Binding-site contacts:
Ligand atom O6 contacts residue CYS85 of chain 1.B at 3.6 Å (h-bond).
Ligand atom C9 contacts residue CYS84 of chain 1.B at 3.6 Å (hydrophobic).
Ligand atom C12 contacts residue VAL141 of chain 1.B at 3.5 Å (hydrophobic).
Ligand atom O26 contacts residue TYR273 of chain 1.B at 3.3 Å (h-bond).
Ligand atom C2 contacts residue CYS85 of chain 1.B at 3.1 Å (hydrophobic).
Ligand atom O6 contacts residue ILE81 of chain 1.B at 3.9 Å.
Ligand atom O29 contacts residue ILE163 of chain 1.B at 3.1 Å.
Ligand atom C8 contacts residue CYS84 of chain 1.B at 3.7 Å (hydrophobic).
Ligand atom C1 contacts residue CYS85 of chain 1.B at 3.0 Å (hydrophobic).
Ligand atom O26 contacts residue TYR123 of chain 1.B at 3.1 Å (h-bond).
Ligand atom C24 contacts residue CYS85 of chain 1.B at 3.9 Å (hydrophobic).
Ligand atom O27 contacts residue TYR123 of chain 1.B at 2.4 Å (h-bond).
Ligand atom C19 contacts residue ILE126 of chain 1.B at 3.8 Å (hydrophobic).
Ligand atom C25 contacts residue SER89 of chain 1.B at 3.5 Å.
Ligand atom O15 contacts residue MET139 of chain 1.B at 3.5 Å.
Ligand atom C25 contacts residue TYR123 of chain 1.B at 3.2 Å (hydrophobic).
Ligand atom C1 contacts residue MET164 of chain 1.B at 3.8 Å (hydrophobic).
Ligand atom C10 contacts residue CYS84 of chain 1.B at 3.7 Å (hydrophobic).
Ligand atom C5 contacts residue VAL141 of chain 1.B at 3.6 Å (hydrophobic).
Ligand atom O26 contacts residue HIS249 of chain 1.B at 3.1 Å (h-bond).
Ligand atom O27 contacts residue SER89 of chain 1.B at 2.5 Å (h-bond).
Ligand atom C3 contacts residue CYS85 of chain 1.B at 3.7 Å (hydrophobic).
Ligand atom C22 contacts residue HIS249 of chain 1.B at 3.7 Å.
Ligand atom C17 contacts residue LEU130 of chain 1.B at 3.5 Å (hydrophobic).
Ligand atom N23 contacts residue HIS249 of chain 1.B at 3.9 Å.
Ligand atom O27 contacts residue LEU269 of chain 1.B at 3.3 Å.
Ligand atom C31 contacts residue PHE82 of chain 1.B at 3.7 Å (hydrophobic).
Ligand atom C21 contacts residue MET164 of chain 1.B at 3.8 Å (hydrophobic).
Ligand atom O30 contacts residue CYS85 of chain 1.B at 3.4 Å.
Ligand atom C28 contacts residue HIS249 of chain 1.B at 3.8 Å.
Ligand atom C22 contacts residue PHE127 of chain 1.B at 3.8 Å (hydrophobic).
Ligand atom O29 contacts residue HIS249 of chain 1.B at 3.1 Å.
Ligand atom C3 contacts residue VAL141 of chain 1.B at 3.8 Å (hydrophobic).
Ligand atom C18 contacts residue ILE126 of chain 1.B at 3.7 Å (hydrophobic).
Ligand atom C24 contacts residue SER89 of chain 1.B at 3.7 Å.
Ligand atom N4 contacts residue VAL141 of chain 1.B at 3.3 Å.
Ligand atom C14 contacts residue MET139 of chain 1.B at 3.8 Å (hydrophobic).
Ligand atom C28 contacts residue CYS85 of chain 1.B at 3.8 Å (hydrophobic).
Ligand atom C31 contacts residue VAL253 of chain 1.B at 3.8 Å (hydrophobic).
Ligand atom C21 contacts residue CYS85 of chain 1.B at 3.9 Å (hydrophobic).

The protein below binds the small molecule below.
Small molecule (SMILES): COC(=O)N(CC(=O)O)Cc1cccc(OCc2nc(-c3ccc(Cl)cc3)oc2C)c1

Sequence of chain 1.B:
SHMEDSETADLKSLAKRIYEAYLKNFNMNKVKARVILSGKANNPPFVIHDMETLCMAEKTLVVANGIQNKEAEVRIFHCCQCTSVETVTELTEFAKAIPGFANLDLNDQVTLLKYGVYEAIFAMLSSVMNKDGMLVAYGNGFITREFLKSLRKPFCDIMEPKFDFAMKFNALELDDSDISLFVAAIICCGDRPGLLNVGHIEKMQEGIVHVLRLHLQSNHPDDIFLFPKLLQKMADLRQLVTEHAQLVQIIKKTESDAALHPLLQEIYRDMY